This protein binds this small molecule.
Small molecule (SMILES): CC(=O)O[C@H]1C(=O)[C@@]2(C)[C@H]([C@H](OC(=O)c3ccccc3)[C@]3(O)C[C@H](OC(=O)[C@H](O)[C@@H](NC(=O)c4ccccc4)c4ccccc4)C(C)=C1C3(C)C)[C@]1(OC(C)=O)CO[C@@H]1C[C@@H]2O

Sequence of chain 17.B:
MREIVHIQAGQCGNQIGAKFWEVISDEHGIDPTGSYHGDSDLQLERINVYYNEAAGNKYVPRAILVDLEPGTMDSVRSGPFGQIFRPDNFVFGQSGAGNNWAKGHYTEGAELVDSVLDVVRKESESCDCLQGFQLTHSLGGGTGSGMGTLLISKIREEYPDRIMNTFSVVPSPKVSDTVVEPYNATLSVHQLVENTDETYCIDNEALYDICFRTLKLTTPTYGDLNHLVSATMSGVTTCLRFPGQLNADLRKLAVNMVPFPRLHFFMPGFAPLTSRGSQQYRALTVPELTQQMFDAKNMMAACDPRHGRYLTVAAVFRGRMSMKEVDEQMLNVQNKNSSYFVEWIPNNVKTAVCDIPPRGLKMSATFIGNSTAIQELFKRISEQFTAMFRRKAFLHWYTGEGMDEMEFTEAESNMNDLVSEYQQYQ

Binding-site contacts:
Ligand atom C41 contacts residue PRO358 of chain 17.B at 4.0 Å (hydrophobic).
Ligand atom C33 contacts residue ASP26 of chain 17.B at 2.5 Å.
Ligand atom O06 contacts residue THR274 of chain 17.B at 3.7 Å.
Ligand atom C06 contacts residue ASP224 of chain 17.B at 3.8 Å.
Ligand atom C39 contacts residue ALA231 of chain 17.B at 3.6 Å (hydrophobic).
Ligand atom C06 contacts residue HIS227 of chain 17.B at 3.7 Å.
Ligand atom C41 contacts residue VAL23 of chain 17.B at 3.5 Å (hydrophobic).
Ligand atom O06 contacts residue PRO272 of chain 17.B at 4.0 Å.
Ligand atom C31 contacts residue HIS227 of chain 17.B at 3.4 Å.
Ligand atom O12 contacts residue GLY360 of chain 17.B at 3.7 Å.
Ligand atom C13 contacts residue HIS227 of chain 17.B at 3.3 Å.
Ligand atom O07 contacts residue GLN279 of chain 17.B at 3.6 Å.
Ligand atom C42 contacts residue VAL23 of chain 17.B at 3.8 Å (hydrophobic).
Ligand atom C40 contacts residue SER234 of chain 17.B at 3.1 Å.
Ligand atom C19 contacts residue ARG276 of chain 17.B at 3.7 Å.
Ligand atom C40 contacts residue PRO358 of chain 17.B at 4.0 Å (hydrophobic).
Ligand atom C08 contacts residue HIS227 of chain 17.B at 3.0 Å.
Ligand atom C27 contacts residue ARG359 of chain 17.B at 3.8 Å.
Ligand atom C32 contacts residue ASP26 of chain 17.B at 3.4 Å.
Ligand atom C40 contacts residue ARG318 of chain 17.B at 3.7 Å.
Ligand atom C36 contacts residue HIS227 of chain 17.B at 3.4 Å.
Ligand atom O13 contacts residue ARG359 of chain 17.B at 2.5 Å.
Ligand atom O13 contacts residue PRO358 of chain 17.B at 3.8 Å.
Ligand atom C28 contacts residue ARG359 of chain 17.B at 3.6 Å.
Ligand atom O13 contacts residue GLY360 of chain 17.B at 3.7 Å.
Ligand atom C44 contacts residue GLY360 of chain 17.B at 3.9 Å.
Ligand atom C07 contacts residue ASP224 of chain 17.B at 3.3 Å.
Ligand atom C32 contacts residue VAL23 of chain 17.B at 3.9 Å (hydrophobic).
Ligand atom C09 contacts residue HIS227 of chain 17.B at 3.5 Å.
Ligand atom O14 contacts residue HIS227 of chain 17.B at 1.8 Å (h-bond).
Ligand atom C27 contacts residue GLY360 of chain 17.B at 4.0 Å.
Ligand atom C41 contacts residue SER234 of chain 17.B at 3.6 Å.
Ligand atom C34 contacts residue ASP26 of chain 17.B at 3.5 Å.
Ligand atom C30 contacts residue HIS227 of chain 17.B at 2.8 Å.
Ligand atom N01 contacts residue HIS227 of chain 17.B at 4.0 Å.
Ligand atom O12 contacts residue ARG359 of chain 17.B at 3.2 Å.
Ligand atom C34 contacts residue GLU22 of chain 17.B at 4.0 Å.
Ligand atom C07 contacts residue HIS227 of chain 17.B at 3.1 Å.
Ligand atom O08 contacts residue ARG276 of chain 17.B at 3.5 Å.
Ligand atom O06 contacts residue LEU215 of chain 17.B at 3.9 Å.